Binding-site contacts:
Ligand atom C5 contacts residue ASN236 of chain 2.A at 3.5 Å.
Ligand atom O7 contacts residue ALA238 of chain 2.A at 3.9 Å.
Ligand atom N2 contacts residue ALA238 of chain 2.A at 4.3 Å.
Ligand atom C8 contacts residue ASN236 of chain 2.A at 2.9 Å.
Ligand atom C3 contacts residue ASN236 of chain 2.A at 3.8 Å.
Ligand atom C5 contacts residue ASN165 of chain 2.A at 3.7 Å.
Ligand atom C8 contacts residue ASP237 of chain 2.A at 3.7 Å.
Ligand atom C6 contacts residue ASN236 of chain 2.A at 4.3 Å.
Ligand atom C7 contacts residue ASP237 of chain 2.A at 4.4 Å.
Ligand atom C8 contacts residue ALA238 of chain 2.A at 3.6 Å (hydrophobic).
Ligand atom C2 contacts residue ASN236 of chain 2.A at 3.5 Å.
Ligand atom C7 contacts residue ASN236 of chain 2.A at 3.5 Å.
Ligand atom N2 contacts residue ASN165 of chain 2.A at 2.9 Å (h-bond).
Ligand atom C8 contacts residue PRO217 of chain 1.A at 4.0 Å (hydrophobic).
Ligand atom C3 contacts residue ASN165 of chain 2.A at 3.8 Å.
Ligand atom C4 contacts residue ASN236 of chain 2.A at 4.1 Å.
Ligand atom C1 contacts residue ASN236 of chain 2.A at 3.5 Å.
Ligand atom N2 contacts residue ASN236 of chain 2.A at 2.6 Å (h-bond).
Ligand atom C7 contacts residue ALA238 of chain 2.A at 3.9 Å (hydrophobic).
Ligand atom C7 contacts residue ASN165 of chain 2.A at 3.7 Å.
Ligand atom C4 contacts residue ASN165 of chain 2.A at 4.3 Å.
Ligand atom O5 contacts residue ASN165 of chain 2.A at 2.4 Å (h-bond).
Ligand atom O7 contacts residue ASN165 of chain 2.A at 3.9 Å.
Ligand atom O5 contacts residue ASN236 of chain 2.A at 4.3 Å.
Ligand atom C2 contacts residue ASN165 of chain 2.A at 2.4 Å.
Ligand atom O4 contacts residue ASN236 of chain 2.A at 3.9 Å.
Ligand atom N2 contacts residue ASP237 of chain 2.A at 4.3 Å.
Ligand atom O7 contacts residue ASN236 of chain 2.A at 4.0 Å.
Ligand atom C1 contacts residue ASN165 of chain 2.A at 1.4 Å.

A protein and the small-molecule ligand that binds it are described below.
Small molecule (SMILES): CC(=O)N[C@H]1[C@H](O[C@H]2[C@H](O)[C@@H](NC(C)=O)CO[C@@H]2CO)O[C@H](CO)[C@@H](O)[C@@H]1O

Sequence of chain 2.A:
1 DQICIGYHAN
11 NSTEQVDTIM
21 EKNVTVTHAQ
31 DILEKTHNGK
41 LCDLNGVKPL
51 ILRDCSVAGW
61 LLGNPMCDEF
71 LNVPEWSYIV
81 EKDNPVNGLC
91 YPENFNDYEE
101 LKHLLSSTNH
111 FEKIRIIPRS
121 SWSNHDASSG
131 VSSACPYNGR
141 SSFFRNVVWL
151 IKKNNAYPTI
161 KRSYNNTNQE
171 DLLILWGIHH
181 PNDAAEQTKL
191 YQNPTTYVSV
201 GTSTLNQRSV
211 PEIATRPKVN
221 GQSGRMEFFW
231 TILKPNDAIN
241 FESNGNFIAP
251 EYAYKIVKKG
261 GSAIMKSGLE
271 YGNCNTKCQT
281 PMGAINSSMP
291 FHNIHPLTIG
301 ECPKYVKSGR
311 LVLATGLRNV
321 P

Sequence of chain 1.A:
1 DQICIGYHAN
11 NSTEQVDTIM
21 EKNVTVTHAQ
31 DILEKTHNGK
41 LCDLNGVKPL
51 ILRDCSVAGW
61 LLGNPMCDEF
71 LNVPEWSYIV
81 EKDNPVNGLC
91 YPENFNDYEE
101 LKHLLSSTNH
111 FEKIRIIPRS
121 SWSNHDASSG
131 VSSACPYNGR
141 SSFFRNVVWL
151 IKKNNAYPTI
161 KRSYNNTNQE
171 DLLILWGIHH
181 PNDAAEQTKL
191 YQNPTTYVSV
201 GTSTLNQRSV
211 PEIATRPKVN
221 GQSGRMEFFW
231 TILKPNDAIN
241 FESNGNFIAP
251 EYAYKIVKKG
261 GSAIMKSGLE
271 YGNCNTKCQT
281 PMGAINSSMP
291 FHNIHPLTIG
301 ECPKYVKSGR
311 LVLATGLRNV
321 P